Sequence of chain 1.B:
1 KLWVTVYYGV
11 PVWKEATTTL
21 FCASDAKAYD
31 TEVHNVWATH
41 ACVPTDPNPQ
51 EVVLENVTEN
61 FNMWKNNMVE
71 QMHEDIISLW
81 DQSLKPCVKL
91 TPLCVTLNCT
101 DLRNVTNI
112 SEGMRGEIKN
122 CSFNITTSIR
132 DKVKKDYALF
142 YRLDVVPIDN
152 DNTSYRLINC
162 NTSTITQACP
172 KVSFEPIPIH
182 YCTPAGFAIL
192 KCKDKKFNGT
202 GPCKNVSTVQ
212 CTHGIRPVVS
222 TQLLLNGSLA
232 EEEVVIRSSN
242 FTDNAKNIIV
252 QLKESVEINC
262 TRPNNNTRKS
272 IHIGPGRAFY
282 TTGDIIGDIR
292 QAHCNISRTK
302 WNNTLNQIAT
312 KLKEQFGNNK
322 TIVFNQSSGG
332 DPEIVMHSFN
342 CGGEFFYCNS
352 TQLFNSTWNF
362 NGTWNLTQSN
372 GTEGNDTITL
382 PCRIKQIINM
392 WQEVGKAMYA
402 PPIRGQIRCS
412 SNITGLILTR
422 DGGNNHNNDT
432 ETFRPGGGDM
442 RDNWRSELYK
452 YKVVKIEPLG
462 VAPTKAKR

Binding-site contacts:
Ligand atom C1 contacts residue ARG435 of chain 1.B at 4.3 Å.
Ligand atom C3 contacts residue ASN326 of chain 1.B at 3.8 Å.
Ligand atom C5 contacts residue ASN326 of chain 1.B at 3.5 Å.
Ligand atom O5 contacts residue ARG435 of chain 1.B at 3.3 Å (salt-bridge).
Ligand atom C6 contacts residue ARG435 of chain 1.B at 3.7 Å.
Ligand atom C7 contacts residue ASN326 of chain 1.B at 3.1 Å.
Ligand atom C1 contacts residue ASN326 of chain 1.B at 1.4 Å.
Ligand atom O6 contacts residue ARG435 of chain 1.B at 3.7 Å.
Ligand atom C8 contacts residue ASN326 of chain 1.B at 4.5 Å.
Ligand atom C6 contacts residue ASN326 of chain 1.B at 4.5 Å.
Ligand atom O7 contacts residue ASN326 of chain 1.B at 2.6 Å (h-bond).
Ligand atom O7 contacts residue THR433 of chain 1.B at 4.3 Å.
Ligand atom O5 contacts residue ASN326 of chain 1.B at 2.1 Å (h-bond).
Ligand atom N2 contacts residue ASN326 of chain 1.B at 3.0 Å (h-bond).
Ligand atom O7 contacts residue VAL324 of chain 1.B at 3.2 Å.
Ligand atom C7 contacts residue VAL324 of chain 1.B at 4.0 Å (hydrophobic).
Ligand atom C8 contacts residue VAL324 of chain 1.B at 4.0 Å (hydrophobic).
Ligand atom C4 contacts residue ASN326 of chain 1.B at 4.1 Å.
Ligand atom C2 contacts residue ASN326 of chain 1.B at 2.4 Å.
Ligand atom C5 contacts residue ARG435 of chain 1.B at 4.1 Å.

This protein binds this small molecule.
Small molecule (SMILES): CC(=O)N[C@H]1[C@H](O[C@H]2[C@H](O)[C@@H](NC(C)=O)CO[C@@H]2CO)O[C@H](CO)[C@@H](O)[C@@H]1O